Sequence of chain 32.E:
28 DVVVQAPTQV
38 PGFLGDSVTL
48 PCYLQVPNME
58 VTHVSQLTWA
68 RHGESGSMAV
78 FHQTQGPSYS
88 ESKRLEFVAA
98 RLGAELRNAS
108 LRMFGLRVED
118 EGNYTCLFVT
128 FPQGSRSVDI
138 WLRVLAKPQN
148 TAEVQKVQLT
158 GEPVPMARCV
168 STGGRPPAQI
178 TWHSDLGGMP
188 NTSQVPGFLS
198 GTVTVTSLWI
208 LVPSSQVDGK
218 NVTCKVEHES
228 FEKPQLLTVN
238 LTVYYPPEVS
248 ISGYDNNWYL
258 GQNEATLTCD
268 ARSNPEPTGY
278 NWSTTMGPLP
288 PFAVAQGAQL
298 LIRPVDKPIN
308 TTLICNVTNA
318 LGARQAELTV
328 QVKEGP

A small-molecule ligand and the protein it binds are described below.
Small molecule (SMILES): CC(=O)N[C@H]1[C@H](O[C@H]2[C@H](O)[C@@H](NC(C)=O)CO[C@@H]2CO)O[C@H](CO)[C@@H](O[C@@H]2O[C@H](CO)[C@@H](O)[C@H](O)[C@@H]2O)[C@@H]1O

Binding-site contacts:
Ligand atom C1 contacts residue GLY216 of chain 32.E at 4.3 Å.
Ligand atom C3 contacts residue ASN237 of chain 32.E at 3.9 Å.
Ligand atom C5 contacts residue ASN237 of chain 32.E at 3.6 Å.
Ligand atom O6 contacts residue ASN237 of chain 32.E at 4.4 Å.
Ligand atom C8 contacts residue GLY216 of chain 32.E at 2.1 Å.
Ligand atom O5 contacts residue ASN237 of chain 32.E at 2.3 Å (h-bond).
Ligand atom O7 contacts residue ASN237 of chain 32.E at 3.8 Å.
Ligand atom C7 contacts residue GLY216 of chain 32.E at 2.7 Å.
Ligand atom O7 contacts residue GLY216 of chain 32.E at 3.9 Å.
Ligand atom C8 contacts residue NAG1 of chain 32.I at 4.3 Å.
Ligand atom C1 contacts residue ASN237 of chain 32.E at 1.4 Å.
Ligand atom C8 contacts residue LYS217 of chain 32.E at 3.9 Å.
Ligand atom C2 contacts residue ASN237 of chain 32.E at 2.6 Å.
Ligand atom O7 contacts residue ASN218 of chain 32.E at 3.5 Å (h-bond).
Ligand atom N2 contacts residue ASN218 of chain 32.E at 4.4 Å.
Ligand atom C7 contacts residue ASN237 of chain 32.E at 3.7 Å.
Ligand atom N2 contacts residue GLY216 of chain 32.E at 2.6 Å (h-bond).
Ligand atom O7 contacts residue NAG1 of chain 32.I at 3.7 Å.
Ligand atom C2 contacts residue GLY216 of chain 32.E at 3.9 Å.
Ligand atom C8 contacts residue ASN218 of chain 32.E at 2.8 Å.
Ligand atom C7 contacts residue ASN218 of chain 32.E at 3.4 Å.
Ligand atom C7 contacts residue NAG1 of chain 32.I at 4.4 Å.
Ligand atom N2 contacts residue ASN237 of chain 32.E at 3.1 Å (h-bond).
Ligand atom C4 contacts residue ASN237 of chain 32.E at 4.3 Å.